This protein binds this small molecule.
Small molecule (SMILES): CC(=O)N[C@@H]1[C@@H](O)[C@H](O)[C@@H](CO)O[C@H]1O

Binding-site contacts:
Ligand atom C3 contacts residue ASN41 of chain 1.A at 3.8 Å.
Ligand atom C7 contacts residue ASN41 of chain 1.A at 3.4 Å.
Ligand atom C7 contacts residue ILE58 of chain 1.A at 4.3 Å (hydrophobic).
Ligand atom N2 contacts residue GLY39 of chain 1.A at 3.4 Å (h-bond).
Ligand atom C2 contacts residue GLY39 of chain 1.A at 4.5 Å.
Ligand atom O5 contacts residue ASN41 of chain 1.A at 2.4 Å (h-bond).
Ligand atom C5 contacts residue LEU147 of chain 1.A at 4.2 Å (hydrophobic).
Ligand atom C4 contacts residue ASN41 of chain 1.A at 4.2 Å.
Ligand atom C8 contacts residue SER40 of chain 1.A at 4.3 Å.
Ligand atom C8 contacts residue GLY39 of chain 1.A at 3.4 Å.
Ligand atom O5 contacts residue LEU147 of chain 1.A at 3.5 Å.
Ligand atom C8 contacts residue ALA60 of chain 1.A at 3.8 Å (hydrophobic).
Ligand atom O6 contacts residue LEU147 of chain 1.A at 4.1 Å.
Ligand atom C6 contacts residue LEU147 of chain 1.A at 4.2 Å (hydrophobic).
Ligand atom O7 contacts residue ASN41 of chain 1.A at 3.4 Å (h-bond).
Ligand atom C1 contacts residue GLY39 of chain 1.A at 4.5 Å.
Ligand atom C5 contacts residue ASN41 of chain 1.A at 3.7 Å.
Ligand atom C1 contacts residue ASN41 of chain 1.A at 1.4 Å.
Ligand atom C2 contacts residue ASN41 of chain 1.A at 2.4 Å.
Ligand atom N2 contacts residue ASN41 of chain 1.A at 2.9 Å (h-bond).
Ligand atom C7 contacts residue GLY39 of chain 1.A at 3.8 Å.
Ligand atom C1 contacts residue LEU147 of chain 1.A at 4.1 Å (hydrophobic).
Ligand atom O7 contacts residue ILE58 of chain 1.A at 3.6 Å.
Ligand atom C8 contacts residue ASN41 of chain 1.A at 4.5 Å.
Ligand atom C8 contacts residue THR59 of chain 1.A at 4.0 Å.
Ligand atom C8 contacts residue ILE58 of chain 1.A at 3.8 Å (hydrophobic).

Sequence of chain 1.A:
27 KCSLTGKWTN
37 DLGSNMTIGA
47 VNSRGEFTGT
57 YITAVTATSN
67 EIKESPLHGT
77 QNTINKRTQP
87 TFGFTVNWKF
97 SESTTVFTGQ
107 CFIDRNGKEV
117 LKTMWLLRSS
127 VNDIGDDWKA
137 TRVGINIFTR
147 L